Binding-site contacts:
Ligand atom O27 contacts residue NAP1 of chain 2.N at 3.2 Å.
Ligand atom C19 contacts residue GLY130 of chain 2.D at 3.6 Å.
Ligand atom C17 contacts residue GLN227 of chain 2.D at 3.5 Å.
Ligand atom O24 contacts residue ASN133 of chain 2.D at 3.1 Å (h-bond).
Ligand atom O23 contacts residue ASN133 of chain 2.D at 2.5 Å (h-bond).
Ligand atom O23 contacts residue GLY130 of chain 2.D at 3.6 Å.
Ligand atom O13 contacts residue SER128 of chain 2.D at 3.6 Å (h-bond).
Ligand atom O27 contacts residue MYC1 of chain 2.P at 3.3 Å (h-bond).
Ligand atom C10 contacts residue MYC1 of chain 2.P at 3.5 Å.
Ligand atom O30 contacts residue MET88 of chain 2.D at 3.4 Å.
Ligand atom O29 contacts residue THR208 of chain 2.D at 2.6 Å (h-bond).
Ligand atom O27 contacts residue GLY130 of chain 2.D at 3.7 Å.
Ligand atom O24 contacts residue GLN227 of chain 2.D at 2.7 Å (h-bond).
Ligand atom C4 contacts residue LEU192 of chain 2.D at 3.5 Å (hydrophobic).
Ligand atom C16 contacts residue GLN227 of chain 2.D at 3.5 Å.
Ligand atom O12 contacts residue LEU192 of chain 2.D at 3.5 Å.
Ligand atom C10 contacts residue SER128 of chain 2.D at 3.6 Å.
Ligand atom C3 contacts residue MYC1 of chain 2.P at 3.5 Å.
Ligand atom C10 contacts residue NAP1 of chain 2.N at 3.6 Å.
Ligand atom O23 contacts residue ILE134 of chain 2.D at 3.4 Å.
Ligand atom C2 contacts residue MYC1 of chain 2.P at 3.5 Å.
Ligand atom O23 contacts residue ALA129 of chain 2.D at 3.3 Å (h-bond).
Ligand atom O30 contacts residue MYC1 of chain 2.P at 3.2 Å.
Ligand atom C1 contacts residue MYC1 of chain 2.P at 3.5 Å.
Ligand atom O13 contacts residue MYC1 of chain 2.P at 3.1 Å.
Ligand atom C9 contacts residue NAP1 of chain 2.N at 3.2 Å.
Ligand atom O27 contacts residue SER128 of chain 2.D at 2.7 Å (h-bond).
Ligand atom O29 contacts residue SER205 of chain 2.D at 3.4 Å.
Ligand atom C18 contacts residue ASN133 of chain 2.D at 3.5 Å.
Ligand atom O13 contacts residue NAP1 of chain 2.N at 2.9 Å.
Ligand atom O25 contacts residue GLN227 of chain 2.D at 2.6 Å (h-bond).
Ligand atom C9 contacts residue MYC1 of chain 2.P at 3.4 Å.
Ligand atom O30 contacts residue NAP1 of chain 2.N at 3.4 Å.
Ligand atom C17 contacts residue ALA129 of chain 2.D at 3.5 Å (hydrophobic).
Ligand atom C6 contacts residue MYC1 of chain 2.P at 3.6 Å.
Ligand atom O27 contacts residue ALA129 of chain 2.D at 3.2 Å (h-bond).
Ligand atom C5 contacts residue LEU192 of chain 2.D at 3.3 Å (hydrophobic).
Ligand atom C18 contacts residue ALA129 of chain 2.D at 3.5 Å (hydrophobic).
Ligand atom C6 contacts residue THR208 of chain 2.D at 3.7 Å.
Ligand atom O29 contacts residue PRO204 of chain 2.D at 3.2 Å (h-bond).

Sequence of chain 2.D:
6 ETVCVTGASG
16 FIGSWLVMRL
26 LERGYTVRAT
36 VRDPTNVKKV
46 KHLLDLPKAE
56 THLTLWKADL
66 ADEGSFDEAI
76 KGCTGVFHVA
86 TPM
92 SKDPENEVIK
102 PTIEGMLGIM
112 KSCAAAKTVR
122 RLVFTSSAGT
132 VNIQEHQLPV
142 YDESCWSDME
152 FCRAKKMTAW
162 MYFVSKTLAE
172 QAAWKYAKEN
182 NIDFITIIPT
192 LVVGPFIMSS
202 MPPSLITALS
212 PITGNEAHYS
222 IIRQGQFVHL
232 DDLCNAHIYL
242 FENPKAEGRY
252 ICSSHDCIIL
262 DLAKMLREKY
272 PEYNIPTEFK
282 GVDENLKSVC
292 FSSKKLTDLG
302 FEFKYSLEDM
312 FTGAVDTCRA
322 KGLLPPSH

This protein binds this small molecule.
Small molecule (SMILES): O=c1c(O)c(-c2cc(O)c(O)c(O)c2)oc2cc(O)cc(O)c12